The protein below binds the small molecule below.
Small molecule (SMILES): CCc1cnn2c(NCc3ccc[n+](O)c3)cc(N3CCCC[C@H]3CCO)nc12

Sequence of chain 1.B:
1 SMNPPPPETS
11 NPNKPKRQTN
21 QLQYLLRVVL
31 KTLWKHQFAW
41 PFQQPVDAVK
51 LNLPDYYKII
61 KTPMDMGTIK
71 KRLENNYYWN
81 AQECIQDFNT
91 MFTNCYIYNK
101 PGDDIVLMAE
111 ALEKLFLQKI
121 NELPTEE

Binding-site contacts:
Ligand atom O20 contacts residue ASP103 of chain 1.B at 3.6 Å.
Ligand atom C27 contacts residue PRO41 of chain 1.B at 4.4 Å (hydrophobic).
Ligand atom C04 contacts residue ASN99 of chain 1.B at 3.6 Å.
Ligand atom C04 contacts residue TYR56 of chain 1.B at 4.2 Å (hydrophobic).
Ligand atom C26 contacts residue TRP40 of chain 1.B at 4.1 Å (hydrophobic).
Ligand atom C19 contacts residue ASN99 of chain 1.B at 3.6 Å.
Ligand atom C03 contacts residue VAL46 of chain 1.B at 4.1 Å (hydrophobic).
Ligand atom N05 contacts residue TYR98 of chain 1.B at 3.8 Å.
Ligand atom C10 contacts residue LEU53 of chain 1.B at 4.4 Å (hydrophobic).
Ligand atom N12 contacts residue ASN99 of chain 1.B at 2.9 Å (h-bond).
Ligand atom O29 contacts residue LEU51 of chain 1.B at 2.8 Å.
Ligand atom C26 contacts residue PRO41 of chain 1.B at 4.1 Å (hydrophobic).
Ligand atom C02 contacts residue PRO41 of chain 1.B at 3.6 Å (hydrophobic).
Ligand atom C01 contacts residue PHE42 of chain 1.B at 3.2 Å (hydrophobic).
Ligand atom C27 contacts residue TRP40 of chain 1.B at 3.5 Å (hydrophobic).
Ligand atom N18 contacts residue ILE105 of chain 1.B at 3.6 Å.
Ligand atom N08 contacts residue PRO41 of chain 1.B at 4.4 Å.
Ligand atom N06 contacts residue LEU53 of chain 1.B at 4.3 Å.
Ligand atom C14 contacts residue ASN99 of chain 1.B at 4.0 Å.
Ligand atom O20 contacts residue ASP104 of chain 1.B at 3.3 Å (salt-bridge).
Ligand atom N12 contacts residue LEU53 of chain 1.B at 4.2 Å.
Ligand atom C22 contacts residue LEU51 of chain 1.B at 4.1 Å (hydrophobic).
Ligand atom N06 contacts residue ILE105 of chain 1.B at 4.1 Å.
Ligand atom C01 contacts residue PRO41 of chain 1.B at 3.8 Å (hydrophobic).
Ligand atom C13 contacts residue ASN99 of chain 1.B at 3.4 Å.
Ligand atom C02 contacts residue VAL46 of chain 1.B at 3.6 Å (hydrophobic).
Ligand atom C07 contacts residue ILE105 of chain 1.B at 4.0 Å (hydrophobic).
Ligand atom N06 contacts residue ASN99 of chain 1.B at 4.0 Å.
Ligand atom C28 contacts residue LEU51 of chain 1.B at 3.5 Å (hydrophobic).
Ligand atom N05 contacts residue ASN99 of chain 1.B at 3.0 Å (h-bond).
Ligand atom C13 contacts residue LEU53 of chain 1.B at 4.0 Å (hydrophobic).
Ligand atom O20 contacts residue ILE105 of chain 1.B at 2.9 Å (h-bond).
Ligand atom N08 contacts residue ILE105 of chain 1.B at 4.2 Å.
Ligand atom C03 contacts residue ILE105 of chain 1.B at 4.3 Å (hydrophobic).
Ligand atom N12 contacts residue ILE105 of chain 1.B at 4.4 Å.
Ligand atom C25 contacts residue TRP40 of chain 1.B at 3.7 Å (hydrophobic).
Ligand atom C19 contacts residue ILE105 of chain 1.B at 3.4 Å (hydrophobic).
Ligand atom C11 contacts residue LEU53 of chain 1.B at 4.1 Å (hydrophobic).
Ligand atom N12 contacts residue TYR98 of chain 1.B at 3.9 Å.
Ligand atom C11 contacts residue ASN99 of chain 1.B at 4.0 Å.